The protein below binds the small molecule below.
Small molecule (SMILES): CC(=O)N[C@H]1[C@H](O[C@H]2[C@H](O)[C@@H](NC(C)=O)CO[C@@H]2CO)O[C@H](CO)[C@@H](O[C@@H]2O[C@H](CO[C@H]3O[C@H](CO)[C@@H](O)[C@H](O)[C@@H]3O)[C@@H](O)[C@H](O[C@H]3O[C@H](CO)[C@@H](O)[C@H](O)[C@@H]3O)[C@@H]2O)[C@@H]1O

Binding-site contacts:
Ligand atom O6 contacts residue TYR41 of chain 6.E at 3.6 Å.
Ligand atom C1 contacts residue ARG358 of chain 6.E at 3.7 Å.
Ligand atom N2 contacts residue TYR41 of chain 6.E at 4.3 Å.
Ligand atom C7 contacts residue TYR41 of chain 6.E at 3.5 Å (hydrophobic).
Ligand atom C1 contacts residue ASP338 of chain 6.E at 4.3 Å.
Ligand atom C7 contacts residue GLN39 of chain 6.E at 4.1 Å.
Ligand atom C8 contacts residue SER390 of chain 6.E at 3.3 Å.
Ligand atom C6 contacts residue TYR41 of chain 6.E at 3.6 Å (hydrophobic).
Ligand atom C8 contacts residue GLU61 of chain 6.E at 3.3 Å.
Ligand atom C5 contacts residue TYR41 of chain 6.E at 3.4 Å (hydrophobic).
Ligand atom C1 contacts residue ASN388 of chain 6.E at 1.4 Å.
Ligand atom C3 contacts residue ASP338 of chain 6.E at 4.5 Å.
Ligand atom O4 contacts residue ASP338 of chain 6.E at 4.2 Å.
Ligand atom C4 contacts residue ASP338 of chain 6.E at 4.3 Å.
Ligand atom O7 contacts residue ASN388 of chain 6.E at 3.9 Å.
Ligand atom O7 contacts residue GLN39 of chain 6.E at 2.9 Å (h-bond).
Ligand atom C4 contacts residue ASN388 of chain 6.E at 4.2 Å.
Ligand atom O6 contacts residue HIS339 of chain 6.E at 3.9 Å.
Ligand atom O5 contacts residue ASN388 of chain 6.E at 2.3 Å (h-bond).
Ligand atom O6 contacts residue TYR386 of chain 6.E at 4.0 Å.
Ligand atom N2 contacts residue ASN388 of chain 6.E at 2.9 Å (h-bond).
Ligand atom O5 contacts residue ASP338 of chain 6.E at 4.2 Å.
Ligand atom C4 contacts residue TYR41 of chain 6.E at 3.9 Å (hydrophobic).
Ligand atom O6 contacts residue ASP338 of chain 6.E at 2.9 Å (salt-bridge).
Ligand atom C3 contacts residue ASN388 of chain 6.E at 3.8 Å.
Ligand atom C7 contacts residue ASN388 of chain 6.E at 3.6 Å.
Ligand atom C3 contacts residue TYR41 of chain 6.E at 4.2 Å (hydrophobic).
Ligand atom C5 contacts residue ASN388 of chain 6.E at 3.6 Å.
Ligand atom C6 contacts residue ARG358 of chain 6.E at 4.4 Å.
Ligand atom O5 contacts residue TYR41 of chain 6.E at 4.4 Å.
Ligand atom O6 contacts residue ARG358 of chain 6.E at 3.3 Å.
Ligand atom O4 contacts residue TYR41 of chain 6.E at 3.5 Å (h-bond).
Ligand atom C2 contacts residue ARG358 of chain 6.E at 4.3 Å.
Ligand atom O5 contacts residue ARG358 of chain 6.E at 3.4 Å (salt-bridge).
Ligand atom C8 contacts residue TYR41 of chain 6.E at 3.6 Å (hydrophobic).
Ligand atom C6 contacts residue ASP338 of chain 6.E at 3.3 Å.
Ligand atom C5 contacts residue ASP338 of chain 6.E at 3.5 Å.
Ligand atom C2 contacts residue ASN388 of chain 6.E at 2.5 Å.
Ligand atom C7 contacts residue SER390 of chain 6.E at 4.2 Å.
Ligand atom O7 contacts residue TYR41 of chain 6.E at 3.3 Å (h-bond).

Sequence of chain 6.E:
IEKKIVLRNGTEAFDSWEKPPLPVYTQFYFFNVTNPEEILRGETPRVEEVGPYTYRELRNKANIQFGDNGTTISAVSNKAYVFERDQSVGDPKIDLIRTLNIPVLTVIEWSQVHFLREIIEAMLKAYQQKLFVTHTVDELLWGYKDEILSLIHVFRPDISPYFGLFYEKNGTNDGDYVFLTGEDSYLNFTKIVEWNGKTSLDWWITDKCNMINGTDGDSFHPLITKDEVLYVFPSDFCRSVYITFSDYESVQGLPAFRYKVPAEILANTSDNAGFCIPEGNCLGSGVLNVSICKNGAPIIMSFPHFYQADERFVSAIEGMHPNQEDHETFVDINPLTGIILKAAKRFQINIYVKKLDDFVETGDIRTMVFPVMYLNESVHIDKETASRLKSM